Binding-site contacts:
Ligand atom C2 contacts residue SER213 of chain 2.A at 3.7 Å.
Ligand atom C1 contacts residue ASN159 of chain 1.A at 1.5 Å.
Ligand atom C1 contacts residue SER213 of chain 2.A at 4.1 Å.
Ligand atom C7 contacts residue LYS216 of chain 2.A at 3.8 Å.
Ligand atom C7 contacts residue PRO215 of chain 2.A at 4.0 Å (hydrophobic).
Ligand atom C7 contacts residue ASN159 of chain 1.A at 4.2 Å.
Ligand atom C8 contacts residue NAG1 of chain 1.H at 3.0 Å.
Ligand atom O5 contacts residue LYS216 of chain 2.A at 2.9 Å (salt-bridge).
Ligand atom C7 contacts residue SER213 of chain 2.A at 3.2 Å.
Ligand atom O7 contacts residue PRO215 of chain 2.A at 3.3 Å.
Ligand atom C5 contacts residue LYS216 of chain 2.A at 3.7 Å.
Ligand atom O6 contacts residue LYS216 of chain 2.A at 3.3 Å (salt-bridge).
Ligand atom N2 contacts residue NAG1 of chain 1.H at 3.5 Å (h-bond).
Ligand atom O7 contacts residue LYS216 of chain 2.A at 2.8 Å (salt-bridge).
Ligand atom C8 contacts residue THR181 of chain 2.A at 3.4 Å.
Ligand atom O3 contacts residue LYS216 of chain 2.A at 3.9 Å.
Ligand atom O5 contacts residue ASN159 of chain 1.A at 2.3 Å (h-bond).
Ligand atom C5 contacts residue THR161 of chain 1.A at 4.2 Å.
Ligand atom N2 contacts residue SER213 of chain 2.A at 2.7 Å (h-bond).
Ligand atom C1 contacts residue LYS216 of chain 2.A at 3.7 Å.
Ligand atom O6 contacts residue THR161 of chain 1.A at 4.2 Å.
Ligand atom C8 contacts residue PRO215 of chain 2.A at 3.9 Å (hydrophobic).
Ligand atom C4 contacts residue LYS216 of chain 2.A at 3.9 Å.
Ligand atom C8 contacts residue ILE236 of chain 1.A at 3.7 Å (hydrophobic).
Ligand atom O7 contacts residue ARG214 of chain 2.A at 4.2 Å.
Ligand atom C6 contacts residue LYS216 of chain 2.A at 3.9 Å.
Ligand atom C6 contacts residue THR161 of chain 1.A at 3.3 Å.
Ligand atom C5 contacts residue ASN159 of chain 1.A at 3.6 Å.
Ligand atom C4 contacts residue ASN159 of chain 1.A at 4.3 Å.
Ligand atom O7 contacts residue NAG1 of chain 1.H at 3.9 Å.
Ligand atom C7 contacts residue NAG1 of chain 1.H at 3.3 Å.
Ligand atom C2 contacts residue ASN159 of chain 1.A at 2.5 Å.
Ligand atom C3 contacts residue ASN159 of chain 1.A at 3.9 Å.
Ligand atom C8 contacts residue SER213 of chain 2.A at 3.1 Å.
Ligand atom C3 contacts residue SER213 of chain 2.A at 3.9 Å.
Ligand atom O5 contacts residue LEU238 of chain 1.A at 4.2 Å.
Ligand atom O7 contacts residue SER213 of chain 2.A at 4.3 Å.
Ligand atom O4 contacts residue LYS216 of chain 2.A at 3.7 Å.
Ligand atom N2 contacts residue ASN159 of chain 1.A at 3.1 Å (h-bond).
Ligand atom C2 contacts residue LYS216 of chain 2.A at 3.8 Å.

Sequence of chain 1.A:
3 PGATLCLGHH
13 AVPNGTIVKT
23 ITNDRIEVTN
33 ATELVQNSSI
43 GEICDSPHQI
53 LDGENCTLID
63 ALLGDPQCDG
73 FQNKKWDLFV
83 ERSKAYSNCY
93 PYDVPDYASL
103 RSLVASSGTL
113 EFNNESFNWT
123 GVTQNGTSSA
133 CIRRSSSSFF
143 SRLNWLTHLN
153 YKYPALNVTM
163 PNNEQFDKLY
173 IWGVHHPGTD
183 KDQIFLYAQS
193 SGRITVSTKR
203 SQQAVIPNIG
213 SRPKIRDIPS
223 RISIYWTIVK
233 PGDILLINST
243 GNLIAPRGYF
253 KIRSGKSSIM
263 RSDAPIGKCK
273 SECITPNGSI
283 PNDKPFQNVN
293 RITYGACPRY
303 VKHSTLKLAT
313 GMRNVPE

Sequence of chain 2.A:
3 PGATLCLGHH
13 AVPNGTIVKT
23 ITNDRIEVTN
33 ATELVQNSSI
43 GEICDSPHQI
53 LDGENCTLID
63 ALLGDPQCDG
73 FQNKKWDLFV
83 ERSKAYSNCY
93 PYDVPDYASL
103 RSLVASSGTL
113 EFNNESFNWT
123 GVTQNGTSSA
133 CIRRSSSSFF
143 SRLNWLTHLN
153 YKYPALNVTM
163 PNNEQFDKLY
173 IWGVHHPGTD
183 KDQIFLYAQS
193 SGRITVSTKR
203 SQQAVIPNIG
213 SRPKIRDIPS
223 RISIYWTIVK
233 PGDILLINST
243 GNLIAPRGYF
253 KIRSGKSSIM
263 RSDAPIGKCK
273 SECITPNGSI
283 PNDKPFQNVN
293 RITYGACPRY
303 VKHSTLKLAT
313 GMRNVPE

A protein and the small-molecule ligand that binds it are described below.
Small molecule (SMILES): CC(=O)N[C@H]1[C@H](O[C@H]2[C@H](O)[C@@H](NC(C)=O)CO[C@@H]2CO)O[C@H](CO)[C@@H](O[C@@H]2O[C@H](CO)[C@@H](O)[C@H](O)[C@@H]2O)[C@@H]1O